Binding-site contacts:
Ligand atom O6 contacts residue ILE281 of chain 1.B at 4.1 Å.
Ligand atom O7 contacts residue SER311 of chain 1.B at 3.3 Å (h-bond).
Ligand atom O5 contacts residue ILE281 of chain 1.B at 4.3 Å.
Ligand atom O4 contacts residue ASN283 of chain 1.B at 4.4 Å.
Ligand atom N2 contacts residue SER311 of chain 1.B at 4.0 Å.
Ligand atom C4 contacts residue ASN283 of chain 1.B at 3.5 Å.
Ligand atom C7 contacts residue SER311 of chain 1.B at 3.5 Å.
Ligand atom C5 contacts residue ILE281 of chain 1.B at 3.9 Å (hydrophobic).
Ligand atom C2 contacts residue ASN283 of chain 1.B at 2.5 Å.
Ligand atom C7 contacts residue ASN283 of chain 1.B at 4.1 Å.
Ligand atom C6 contacts residue ILE281 of chain 1.B at 4.3 Å (hydrophobic).
Ligand atom O3 contacts residue ASN283 of chain 1.B at 4.4 Å.
Ligand atom O5 contacts residue ASN283 of chain 1.B at 2.4 Å (h-bond).
Ligand atom O6 contacts residue ASP640 of chain 1.B at 4.5 Å.
Ligand atom C6 contacts residue ASN283 of chain 1.B at 4.1 Å.
Ligand atom C1 contacts residue SER311 of chain 1.B at 4.4 Å.
Ligand atom N2 contacts residue ASN283 of chain 1.B at 2.9 Å (h-bond).
Ligand atom C8 contacts residue ASP640 of chain 1.B at 4.2 Å.
Ligand atom C1 contacts residue ILE281 of chain 1.B at 4.4 Å (hydrophobic).
Ligand atom C6 contacts residue ARG558 of chain 1.B at 4.3 Å.
Ligand atom C7 contacts residue THR312 of chain 1.B at 4.2 Å.
Ligand atom C1 contacts residue ASN283 of chain 1.B at 1.5 Å.
Ligand atom C8 contacts residue THR312 of chain 1.B at 4.2 Å.
Ligand atom O7 contacts residue THR312 of chain 1.B at 3.2 Å.
Ligand atom C5 contacts residue ASN283 of chain 1.B at 2.8 Å.
Ligand atom C8 contacts residue MET310 of chain 1.B at 3.4 Å (hydrophobic).
Ligand atom O6 contacts residue ARG558 of chain 1.B at 4.4 Å.
Ligand atom C8 contacts residue SER311 of chain 1.B at 4.1 Å.
Ligand atom C3 contacts residue ASN283 of chain 1.B at 3.0 Å.

Sequence of chain 1.B:
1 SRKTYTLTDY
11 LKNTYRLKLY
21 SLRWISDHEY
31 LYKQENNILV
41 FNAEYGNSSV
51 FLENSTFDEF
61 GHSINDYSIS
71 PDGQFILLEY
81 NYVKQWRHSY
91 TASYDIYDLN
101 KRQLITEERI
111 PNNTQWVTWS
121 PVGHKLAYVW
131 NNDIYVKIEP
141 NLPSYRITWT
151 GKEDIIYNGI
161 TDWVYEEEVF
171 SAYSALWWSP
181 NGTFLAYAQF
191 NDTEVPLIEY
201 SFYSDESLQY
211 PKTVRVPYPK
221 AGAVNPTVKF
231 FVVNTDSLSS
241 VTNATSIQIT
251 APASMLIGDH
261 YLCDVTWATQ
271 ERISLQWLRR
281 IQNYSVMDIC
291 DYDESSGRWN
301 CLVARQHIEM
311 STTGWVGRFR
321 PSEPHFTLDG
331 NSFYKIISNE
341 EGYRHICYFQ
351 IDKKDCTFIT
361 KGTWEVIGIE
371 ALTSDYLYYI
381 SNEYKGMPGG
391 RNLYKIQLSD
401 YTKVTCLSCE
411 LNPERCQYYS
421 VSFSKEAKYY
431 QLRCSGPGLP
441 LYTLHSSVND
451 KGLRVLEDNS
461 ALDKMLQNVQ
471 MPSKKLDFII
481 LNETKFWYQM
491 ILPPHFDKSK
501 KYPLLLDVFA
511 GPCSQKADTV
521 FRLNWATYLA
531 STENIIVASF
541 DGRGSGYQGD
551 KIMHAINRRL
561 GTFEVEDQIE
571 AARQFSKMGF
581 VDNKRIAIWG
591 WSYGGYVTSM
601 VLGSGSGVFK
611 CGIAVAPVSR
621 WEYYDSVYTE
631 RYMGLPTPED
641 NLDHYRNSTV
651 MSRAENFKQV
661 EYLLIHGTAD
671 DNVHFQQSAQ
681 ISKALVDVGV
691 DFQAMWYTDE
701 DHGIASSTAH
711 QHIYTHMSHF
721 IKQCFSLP

A small-molecule ligand and the protein it binds are described below.
Small molecule (SMILES): CC(=O)N[C@H]1[C@@H](O[C@H]2[C@H](O)[C@@H](NC(C)=O)CO[C@@H]2CO)O[C@H](CO)[C@@H](O)[C@@H]1O